Binding-site contacts:
Ligand atom C1 contacts residue ILE251 of chain 1.D at 3.5 Å (hydrophobic).
Ligand atom N3 contacts residue ILE251 of chain 1.D at 3.4 Å.
Ligand atom C4 contacts residue PHE287 of chain 1.D at 3.3 Å (hydrophobic).
Ligand atom F25 contacts residue HIS81 of chain 1.D at 3.1 Å.
Ligand atom C10 contacts residue LEU234 of chain 1.D at 3.8 Å (hydrophobic).
Ligand atom F27 contacts residue PHE287 of chain 1.D at 3.4 Å.
Ligand atom C1 contacts residue LEU234 of chain 1.D at 3.6 Å (hydrophobic).
Ligand atom C16 contacts residue PHE287 of chain 1.D at 3.6 Å (hydrophobic).
Ligand atom N9 contacts residue ILE251 of chain 1.D at 3.7 Å.
Ligand atom C4 contacts residue ILE251 of chain 1.D at 3.2 Å (hydrophobic).
Ligand atom C22 contacts residue PHE287 of chain 1.D at 3.6 Å (hydrophobic).
Ligand atom C20 contacts residue MET272 of chain 1.D at 3.6 Å (hydrophobic).
Ligand atom N5 contacts residue ILE251 of chain 1.D at 3.1 Å.
Ligand atom C14 contacts residue LEU195 of chain 1.D at 3.7 Å (hydrophobic).
Ligand atom C4 contacts residue GLN237 of chain 1.D at 3.6 Å.
Ligand atom F27 contacts residue LEU283 of chain 1.D at 3.8 Å.
Ligand atom C17 contacts residue LEU195 of chain 1.D at 3.7 Å (hydrophobic).
Ligand atom C18 contacts residue MET272 of chain 1.D at 3.7 Å (hydrophobic).
Ligand atom F28 contacts residue TYR252 of chain 1.D at 3.4 Å.
Ligand atom C26 contacts residue PHE287 of chain 1.D at 3.6 Å (hydrophobic).
Ligand atom O19 contacts residue MET272 of chain 1.D at 3.7 Å.
Ligand atom C8 contacts residue GLN284 of chain 1.D at 3.1 Å.
Ligand atom C20 contacts residue PHE255 of chain 1.D at 3.7 Å (hydrophobic).
Ligand atom C21 contacts residue MET272 of chain 1.D at 3.4 Å (hydrophobic).
Ligand atom N7 contacts residue PHE287 of chain 1.D at 3.5 Å.
Ligand atom F24 contacts residue HIS81 of chain 1.D at 3.8 Å.
Ligand atom N7 contacts residue GLN284 of chain 1.D at 3.0 Å (h-bond).
Ligand atom N15 contacts residue LEU195 of chain 1.D at 3.4 Å.
Ligand atom C6 contacts residue ILE251 of chain 1.D at 3.3 Å (hydrophobic).
Ligand atom C26 contacts residue MET272 of chain 1.D at 3.6 Å (hydrophobic).
Ligand atom F24 contacts residue PHE255 of chain 1.D at 3.3 Å.
Ligand atom N5 contacts residue PHE287 of chain 1.D at 3.6 Å.
Ligand atom C8 contacts residue PHE287 of chain 1.D at 3.7 Å (hydrophobic).
Ligand atom C10 contacts residue TYR80 of chain 1.D at 3.5 Å (hydrophobic).
Ligand atom N7 contacts residue GLN237 of chain 1.D at 3.5 Å (h-bond).
Ligand atom F28 contacts residue MET272 of chain 1.D at 3.8 Å.
Ligand atom C2 contacts residue ILE251 of chain 1.D at 3.5 Å (hydrophobic).
Ligand atom F28 contacts residue GLN284 of chain 1.D at 3.8 Å.
Ligand atom N3 contacts residue PHE287 of chain 1.D at 3.6 Å.
Ligand atom N3 contacts residue GLN237 of chain 1.D at 3.0 Å (h-bond).

This protein binds this small molecule.
Small molecule (SMILES): Cc1cc([C@@H]2CN(C(=O)c3ccc(F)c(F)c3)CC(F)(F)C2)n2ncnc2n1

Sequence of chain 1.D:
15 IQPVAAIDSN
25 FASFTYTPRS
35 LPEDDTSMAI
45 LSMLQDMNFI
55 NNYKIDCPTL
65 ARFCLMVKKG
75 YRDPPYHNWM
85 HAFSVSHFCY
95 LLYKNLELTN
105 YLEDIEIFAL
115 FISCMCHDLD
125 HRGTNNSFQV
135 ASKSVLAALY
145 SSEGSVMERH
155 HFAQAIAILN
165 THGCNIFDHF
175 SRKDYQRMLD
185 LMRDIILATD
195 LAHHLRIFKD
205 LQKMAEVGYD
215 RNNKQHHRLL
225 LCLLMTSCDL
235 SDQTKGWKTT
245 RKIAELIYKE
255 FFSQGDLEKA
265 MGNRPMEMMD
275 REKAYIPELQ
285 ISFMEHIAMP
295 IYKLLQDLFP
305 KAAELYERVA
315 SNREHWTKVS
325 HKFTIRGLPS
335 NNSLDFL